The small molecule below binds the protein below.
Small molecule (SMILES): Nc1ncnc2c1ncn2[C@H]1C[C@H](O)[C@@H](COP(=O)(O)O)O1

Sequence of chain 2.R:
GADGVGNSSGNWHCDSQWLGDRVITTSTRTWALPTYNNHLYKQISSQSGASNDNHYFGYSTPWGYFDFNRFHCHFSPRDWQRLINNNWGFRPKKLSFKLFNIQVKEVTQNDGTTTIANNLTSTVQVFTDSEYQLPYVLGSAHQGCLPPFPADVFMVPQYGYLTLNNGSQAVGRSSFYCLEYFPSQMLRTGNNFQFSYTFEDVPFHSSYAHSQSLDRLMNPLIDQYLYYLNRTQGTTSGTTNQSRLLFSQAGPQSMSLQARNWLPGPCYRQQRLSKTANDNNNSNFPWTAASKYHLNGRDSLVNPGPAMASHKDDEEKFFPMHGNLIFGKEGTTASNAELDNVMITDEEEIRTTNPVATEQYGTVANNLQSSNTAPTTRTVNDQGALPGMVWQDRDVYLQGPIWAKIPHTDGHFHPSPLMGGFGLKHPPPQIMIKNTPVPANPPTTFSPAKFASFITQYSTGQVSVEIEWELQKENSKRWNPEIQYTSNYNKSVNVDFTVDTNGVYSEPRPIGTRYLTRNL

Binding-site contacts:
Ligand atom N6 contacts residue PHE638 of chain 2.R at 3.8 Å.
Ligand atom C5 contacts residue SER632 of chain 2.R at 4.3 Å.
Ligand atom C4 contacts residue PRO419 of chain 2.R at 4.2 Å (hydrophobic).
Ligand atom N6 contacts residue SER632 of chain 2.R at 3.9 Å.
Ligand atom N6 contacts residue VAL418 of chain 2.R at 3.6 Å.
Ligand atom C8 contacts residue HIS630 of chain 2.R at 3.4 Å.
Ligand atom C6 contacts residue VAL418 of chain 2.R at 3.8 Å (hydrophobic).
Ligand atom O4' contacts residue PRO631 of chain 2.R at 3.8 Å.
Ligand atom C2 contacts residue PRO419 of chain 2.R at 4.4 Å (hydrophobic).
Ligand atom O2P contacts residue PHE629 of chain 2.R at 4.0 Å.
Ligand atom C6 contacts residue GLY639 of chain 2.R at 3.7 Å.
Ligand atom N7 contacts residue ASP609 of chain 2.R at 4.4 Å.
Ligand atom C5 contacts residue PRO419 of chain 2.R at 4.2 Å (hydrophobic).
Ligand atom N1 contacts residue PRO631 of chain 2.R at 4.2 Å.
Ligand atom N1 contacts residue ILE622 of chain 2.R at 4.4 Å.
Ligand atom N6 contacts residue PRO633 of chain 2.R at 4.2 Å.
Ligand atom N3 contacts residue PRO419 of chain 2.R at 4.3 Å.
Ligand atom O2P contacts residue PRO631 of chain 2.R at 3.8 Å.
Ligand atom C6 contacts residue SER632 of chain 2.R at 4.3 Å.
Ligand atom N6 contacts residue PRO631 of chain 2.R at 3.9 Å.
Ligand atom N6 contacts residue GLY637 of chain 2.R at 4.1 Å.
Ligand atom N7 contacts residue SER632 of chain 2.R at 3.8 Å.
Ligand atom O2P contacts residue HIS628 of chain 2.R at 4.3 Å.
Ligand atom O5' contacts residue PHE629 of chain 2.R at 4.2 Å.
Ligand atom N9 contacts residue HIS630 of chain 2.R at 4.2 Å.
Ligand atom N1 contacts residue GLY639 of chain 2.R at 2.9 Å (h-bond).
Ligand atom N1 contacts residue VAL418 of chain 2.R at 3.8 Å.
Ligand atom O4' contacts residue HIS630 of chain 2.R at 4.4 Å.
Ligand atom C2' contacts residue PRO419 of chain 2.R at 4.0 Å (hydrophobic).
Ligand atom C5 contacts residue PRO631 of chain 2.R at 4.4 Å (hydrophobic).
Ligand atom C6 contacts residue PRO419 of chain 2.R at 4.4 Å (hydrophobic).
Ligand atom C2 contacts residue GLY639 of chain 2.R at 3.7 Å.
Ligand atom N7 contacts residue PRO419 of chain 2.R at 4.4 Å.
Ligand atom C8 contacts residue PRO419 of chain 2.R at 4.3 Å (hydrophobic).
Ligand atom O5' contacts residue PRO631 of chain 2.R at 4.1 Å.
Ligand atom N7 contacts residue HIS630 of chain 2.R at 4.1 Å.
Ligand atom C6 contacts residue PRO631 of chain 2.R at 4.0 Å (hydrophobic).
Ligand atom C1' contacts residue HIS630 of chain 2.R at 4.0 Å.
Ligand atom N9 contacts residue PRO419 of chain 2.R at 4.2 Å.
Ligand atom N6 contacts residue GLY639 of chain 2.R at 2.8 Å (h-bond).